Binding-site contacts:
Ligand atom C2 contacts residue NAG1 of chain 7.Q at 4.4 Å.
Ligand atom O3 contacts residue PHE278 of chain 7.A at 3.7 Å.
Ligand atom C5 contacts residue ASN245 of chain 7.A at 3.5 Å.
Ligand atom C6 contacts residue LYS248 of chain 7.A at 3.9 Å.
Ligand atom C4 contacts residue ASN245 of chain 7.A at 4.3 Å.
Ligand atom O5 contacts residue LYS248 of chain 7.A at 4.0 Å.
Ligand atom C5 contacts residue LYS248 of chain 7.A at 4.4 Å.
Ligand atom C6 contacts residue PHE278 of chain 7.A at 4.4 Å (hydrophobic).
Ligand atom O3 contacts residue PRO281 of chain 7.A at 4.0 Å.
Ligand atom C3 contacts residue PHE278 of chain 7.A at 4.1 Å (hydrophobic).
Ligand atom C6 contacts residue ASN245 of chain 7.A at 3.4 Å.
Ligand atom O3 contacts residue VAL280 of chain 7.A at 3.5 Å (h-bond).
Ligand atom C5 contacts residue PHE278 of chain 7.A at 4.4 Å (hydrophobic).
Ligand atom C2 contacts residue NAG1 of chain 7.R at 4.1 Å.
Ligand atom C4 contacts residue PHE278 of chain 7.A at 3.2 Å (hydrophobic).
Ligand atom C3 contacts residue NAG1 of chain 7.Q at 4.3 Å.
Ligand atom C6 contacts residue LEU249 of chain 7.A at 4.1 Å (hydrophobic).
Ligand atom O2 contacts residue NAG1 of chain 7.Q at 4.4 Å.
Ligand atom C1 contacts residue NAG1 of chain 7.Q at 4.0 Å.
Ligand atom C5 contacts residue NAG1 of chain 7.Q at 4.3 Å.
Ligand atom C1 contacts residue NAG1 of chain 7.R at 3.4 Å.
Ligand atom O5 contacts residue NAG1 of chain 7.R at 4.1 Å.
Ligand atom O2 contacts residue NAG1 of chain 7.R at 3.0 Å.
Ligand atom O4 contacts residue PHE278 of chain 7.A at 2.7 Å (h-bond).

Sequence of chain 7.A:
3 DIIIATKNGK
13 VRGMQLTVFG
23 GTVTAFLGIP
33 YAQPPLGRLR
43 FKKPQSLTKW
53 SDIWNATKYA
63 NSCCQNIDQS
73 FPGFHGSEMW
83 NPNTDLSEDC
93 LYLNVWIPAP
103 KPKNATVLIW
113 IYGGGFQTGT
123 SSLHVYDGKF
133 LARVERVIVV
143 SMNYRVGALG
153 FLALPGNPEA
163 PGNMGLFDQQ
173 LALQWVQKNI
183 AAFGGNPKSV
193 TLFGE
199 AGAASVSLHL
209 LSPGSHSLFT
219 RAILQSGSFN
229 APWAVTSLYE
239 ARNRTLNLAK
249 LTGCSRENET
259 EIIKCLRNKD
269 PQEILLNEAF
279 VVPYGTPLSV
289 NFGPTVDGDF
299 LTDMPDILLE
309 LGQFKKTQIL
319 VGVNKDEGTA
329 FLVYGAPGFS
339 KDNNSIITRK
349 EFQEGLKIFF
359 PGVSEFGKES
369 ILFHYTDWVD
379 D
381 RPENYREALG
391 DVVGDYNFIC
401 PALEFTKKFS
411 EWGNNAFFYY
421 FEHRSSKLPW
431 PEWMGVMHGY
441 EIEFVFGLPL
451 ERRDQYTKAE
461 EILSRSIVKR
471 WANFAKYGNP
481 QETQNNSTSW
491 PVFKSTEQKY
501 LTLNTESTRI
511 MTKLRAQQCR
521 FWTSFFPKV

A small-molecule ligand and the protein it binds are described below.
Small molecule (SMILES): C[C@@H]1O[C@@H](O)[C@@H](O)[C@H](O)[C@@H]1O